Binding-site contacts:
Ligand atom C3 contacts residue PRO179 of chain 1.B at 3.7 Å (hydrophobic).
Ligand atom C22 contacts residue TYR203 of chain 1.B at 3.5 Å (hydrophobic).
Ligand atom C12 contacts residue PHE236 of chain 1.B at 3.8 Å (hydrophobic).
Ligand atom C4 contacts residue TYR157 of chain 1.B at 3.4 Å (hydrophobic).
Ligand atom C27 contacts residue THR109 of chain 1.B at 3.5 Å.
Ligand atom C23 contacts residue TYR110 of chain 1.B at 3.3 Å (hydrophobic).
Ligand atom C21 contacts residue PHE236 of chain 1.B at 3.4 Å (hydrophobic).
Ligand atom C3 contacts residue ALA24 of chain 1.D at 3.7 Å (hydrophobic).
Ligand atom C21 contacts residue TYR203 of chain 1.B at 3.8 Å (hydrophobic).
Ligand atom C14 contacts residue PHE236 of chain 1.B at 3.9 Å (hydrophobic).
Ligand atom C11 contacts residue VAL194 of chain 1.B at 3.7 Å (hydrophobic).
Ligand atom N3 contacts residue ILE192 of chain 1.B at 3.8 Å.
Ligand atom C10 contacts residue VAL194 of chain 1.B at 3.7 Å (hydrophobic).
Ligand atom N6 contacts residue VAL194 of chain 1.B at 3.7 Å.
Ligand atom C20 contacts residue TYR110 of chain 1.B at 3.5 Å (hydrophobic).
Ligand atom O24 contacts residue PHE236 of chain 1.B at 3.7 Å.
Ligand atom O24 contacts residue TYR110 of chain 1.B at 3.9 Å.
Ligand atom N4 contacts residue ILE192 of chain 1.B at 3.6 Å.
Ligand atom O25 contacts residue TYR110 of chain 1.B at 3.0 Å.
Ligand atom C1 contacts residue ILE155 of chain 1.B at 3.7 Å (hydrophobic).
Ligand atom C26 contacts residue THR109 of chain 1.B at 3.7 Å.
Ligand atom C9 contacts residue ILE108 of chain 1.B at 3.5 Å (hydrophobic).
Ligand atom C1 contacts residue PRO179 of chain 1.B at 3.9 Å (hydrophobic).
Ligand atom C23 contacts residue PHE236 of chain 1.B at 3.5 Å (hydrophobic).
Ligand atom C4 contacts residue ALA24 of chain 1.D at 3.8 Å (hydrophobic).
Ligand atom C14 contacts residue VAL197 of chain 1.B at 3.6 Å (hydrophobic).
Ligand atom C8 contacts residue ILE108 of chain 1.B at 3.8 Å (hydrophobic).
Ligand atom C8 contacts residue PHE132 of chain 1.B at 3.4 Å (hydrophobic).
Ligand atom C19 contacts residue PHE236 of chain 1.B at 3.5 Å (hydrophobic).
Ligand atom C7 contacts residue PHE132 of chain 1.B at 3.6 Å (hydrophobic).
Ligand atom C13 contacts residue VAL197 of chain 1.B at 3.6 Å (hydrophobic).
Ligand atom C10 contacts residue TYR157 of chain 1.B at 3.6 Å (hydrophobic).
Ligand atom C11 contacts residue TYR157 of chain 1.B at 3.6 Å (hydrophobic).
Ligand atom C3 contacts residue TYR157 of chain 1.B at 3.5 Å (hydrophobic).
Ligand atom C1 contacts residue ILE181 of chain 1.B at 3.4 Å (hydrophobic).
Ligand atom C19 contacts residue TYR110 of chain 1.B at 3.7 Å (hydrophobic).
Ligand atom C22 contacts residue PHE236 of chain 1.B at 3.9 Å (hydrophobic).
Ligand atom C9 contacts residue TYR157 of chain 1.B at 3.8 Å (hydrophobic).
Ligand atom C20 contacts residue PHE236 of chain 1.B at 3.2 Å (hydrophobic).
Ligand atom N4 contacts residue LEU239 of chain 1.B at 3.8 Å.

Sequence of chain 1.D:
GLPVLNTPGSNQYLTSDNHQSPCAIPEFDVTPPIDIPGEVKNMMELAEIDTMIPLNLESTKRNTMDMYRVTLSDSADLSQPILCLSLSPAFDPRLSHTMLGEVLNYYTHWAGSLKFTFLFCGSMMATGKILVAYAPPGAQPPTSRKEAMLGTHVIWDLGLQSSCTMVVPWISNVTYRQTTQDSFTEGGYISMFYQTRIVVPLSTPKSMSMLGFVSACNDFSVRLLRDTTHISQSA

Sequence of chain 1.B:
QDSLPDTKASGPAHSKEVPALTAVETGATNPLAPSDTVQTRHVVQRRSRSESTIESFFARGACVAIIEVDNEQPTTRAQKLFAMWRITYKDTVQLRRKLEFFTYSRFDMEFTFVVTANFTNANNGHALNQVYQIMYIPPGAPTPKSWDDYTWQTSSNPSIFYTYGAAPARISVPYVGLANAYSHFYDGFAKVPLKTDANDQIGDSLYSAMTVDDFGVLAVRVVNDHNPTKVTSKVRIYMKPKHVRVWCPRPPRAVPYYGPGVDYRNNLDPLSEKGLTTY

Sequence of chain 2.D:
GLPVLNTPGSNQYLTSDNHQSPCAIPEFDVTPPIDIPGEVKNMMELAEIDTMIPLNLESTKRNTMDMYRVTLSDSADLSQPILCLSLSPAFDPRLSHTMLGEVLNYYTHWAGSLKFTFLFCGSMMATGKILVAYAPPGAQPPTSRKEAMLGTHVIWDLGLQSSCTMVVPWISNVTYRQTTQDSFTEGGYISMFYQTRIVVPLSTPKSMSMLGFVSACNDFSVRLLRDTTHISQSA

The protein below binds the small molecule below.
Small molecule (SMILES): CCOC(=O)c1ccc(OCCCCC2CCN(c3ccc(C)nn3)CC2)cc1